Sequence of chain 1.C:
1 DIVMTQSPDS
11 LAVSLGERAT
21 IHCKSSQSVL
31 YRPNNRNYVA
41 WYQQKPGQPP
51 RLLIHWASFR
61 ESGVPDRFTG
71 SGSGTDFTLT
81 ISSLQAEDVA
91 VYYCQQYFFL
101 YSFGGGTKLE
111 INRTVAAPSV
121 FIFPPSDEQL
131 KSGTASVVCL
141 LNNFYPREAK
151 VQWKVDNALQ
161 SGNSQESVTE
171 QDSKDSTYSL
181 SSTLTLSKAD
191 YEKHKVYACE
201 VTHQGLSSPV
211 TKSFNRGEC

The protein below binds the small molecule below.
Small molecule (SMILES): CC(=O)N[C@@H]1[C@@H](O)[C@H](O)[C@@H](CO)O[C@H]1O

Binding-site contacts:
Ligand atom O7 contacts residue ASN112 of chain 1.C at 3.9 Å.
Ligand atom C7 contacts residue ALA12 of chain 1.C at 3.9 Å (hydrophobic).
Ligand atom C5 contacts residue ASN112 of chain 1.C at 3.7 Å.
Ligand atom C8 contacts residue GLU110 of chain 1.C at 4.1 Å.
Ligand atom O7 contacts residue ALA12 of chain 1.C at 3.8 Å.
Ligand atom C8 contacts residue ALA12 of chain 1.C at 3.7 Å (hydrophobic).
Ligand atom O5 contacts residue ASN112 of chain 1.C at 2.4 Å (h-bond).
Ligand atom N2 contacts residue ASN112 of chain 1.C at 2.9 Å (h-bond).
Ligand atom C7 contacts residue ASN112 of chain 1.C at 3.6 Å.
Ligand atom C1 contacts residue ASN112 of chain 1.C at 1.4 Å.
Ligand atom C3 contacts residue ASN112 of chain 1.C at 3.8 Å.
Ligand atom C2 contacts residue ASN112 of chain 1.C at 2.5 Å.
Ligand atom C4 contacts residue ASN112 of chain 1.C at 4.2 Å.